Sequence of chain 1.A:
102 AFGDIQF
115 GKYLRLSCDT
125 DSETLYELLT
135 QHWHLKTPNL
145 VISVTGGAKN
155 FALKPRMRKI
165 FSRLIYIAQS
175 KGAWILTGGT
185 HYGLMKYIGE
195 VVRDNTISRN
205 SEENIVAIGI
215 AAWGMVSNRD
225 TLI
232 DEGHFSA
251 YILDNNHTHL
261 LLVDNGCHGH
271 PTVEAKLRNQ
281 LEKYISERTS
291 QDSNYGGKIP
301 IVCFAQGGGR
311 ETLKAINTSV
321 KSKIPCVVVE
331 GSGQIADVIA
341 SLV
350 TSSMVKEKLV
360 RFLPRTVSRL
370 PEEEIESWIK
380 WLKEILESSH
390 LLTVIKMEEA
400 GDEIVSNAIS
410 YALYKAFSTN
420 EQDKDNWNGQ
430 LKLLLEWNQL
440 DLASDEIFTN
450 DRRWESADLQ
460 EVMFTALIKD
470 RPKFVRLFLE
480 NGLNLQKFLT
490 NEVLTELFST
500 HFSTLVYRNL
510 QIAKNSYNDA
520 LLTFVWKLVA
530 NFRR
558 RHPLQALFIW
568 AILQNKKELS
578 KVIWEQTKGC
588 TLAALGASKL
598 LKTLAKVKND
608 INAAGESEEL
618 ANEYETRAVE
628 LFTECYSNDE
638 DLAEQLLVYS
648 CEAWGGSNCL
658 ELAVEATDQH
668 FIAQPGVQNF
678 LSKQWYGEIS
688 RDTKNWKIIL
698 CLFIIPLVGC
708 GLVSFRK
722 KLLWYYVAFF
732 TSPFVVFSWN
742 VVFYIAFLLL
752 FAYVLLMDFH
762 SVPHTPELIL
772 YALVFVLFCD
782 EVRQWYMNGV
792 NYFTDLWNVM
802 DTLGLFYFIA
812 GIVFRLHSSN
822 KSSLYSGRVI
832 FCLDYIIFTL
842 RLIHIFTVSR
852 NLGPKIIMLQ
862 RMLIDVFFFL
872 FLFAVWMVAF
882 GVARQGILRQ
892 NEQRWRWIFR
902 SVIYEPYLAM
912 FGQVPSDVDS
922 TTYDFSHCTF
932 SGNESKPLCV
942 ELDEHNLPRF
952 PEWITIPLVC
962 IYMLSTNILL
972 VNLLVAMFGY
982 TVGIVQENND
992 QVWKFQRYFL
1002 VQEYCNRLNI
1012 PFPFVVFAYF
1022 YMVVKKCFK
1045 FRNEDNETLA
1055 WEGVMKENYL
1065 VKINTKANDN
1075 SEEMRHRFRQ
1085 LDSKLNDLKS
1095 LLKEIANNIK

This small molecule binds to this protein.
Small molecule (SMILES): O=C1NC(c2cccc([N+](=O)[O-])c2)=CCN1c1ccccc1O

Binding-site contacts:
Ligand atom C11 contacts residue VAL742 of chain 1.A at 3.6 Å (hydrophobic).
Ligand atom C15 contacts residue ASP802 of chain 1.A at 3.6 Å.
Ligand atom C19 contacts residue LEU778 of chain 1.A at 3.7 Å (hydrophobic).
Ligand atom C09 contacts residue ASN741 of chain 1.A at 3.6 Å.
Ligand atom N21 contacts residue PHE839 of chain 1.A at 3.5 Å.
Ligand atom N21 contacts residue ASP802 of chain 1.A at 3.9 Å.
Ligand atom O14 contacts residue ILE846 of chain 1.A at 3.8 Å.
Ligand atom C18 contacts residue ASP802 of chain 1.A at 3.0 Å.
Ligand atom C18 contacts residue LEU806 of chain 1.A at 3.6 Å (hydrophobic).
Ligand atom O22 contacts residue ASP802 of chain 1.A at 3.6 Å (salt-bridge).
Ligand atom C19 contacts residue LEU806 of chain 1.A at 3.7 Å (hydrophobic).
Ligand atom C01 contacts residue ILE846 of chain 1.A at 3.7 Å (hydrophobic).
Ligand atom C12 contacts residue TYR1005 of chain 1.A at 3.3 Å (hydrophobic).
Ligand atom O22 contacts residue GLY805 of chain 1.A at 3.4 Å.
Ligand atom C10 contacts residue ASN741 of chain 1.A at 3.5 Å.
Ligand atom C11 contacts residue TYR1005 of chain 1.A at 3.9 Å (hydrophobic).
Ligand atom O22 contacts residue PHE839 of chain 1.A at 3.4 Å.
Ligand atom C10 contacts residue VAL742 of chain 1.A at 3.7 Å (hydrophobic).
Ligand atom C02 contacts residue TYR745 of chain 1.A at 4.0 Å (hydrophobic).
Ligand atom C12 contacts residue ILE846 of chain 1.A at 3.7 Å (hydrophobic).
Ligand atom C16 contacts residue ASP802 of chain 1.A at 3.5 Å.
Ligand atom C08 contacts residue ILE846 of chain 1.A at 3.9 Å (hydrophobic).
Ligand atom C18 contacts residue PHE839 of chain 1.A at 3.4 Å (hydrophobic).
Ligand atom C17 contacts residue PHE839 of chain 1.A at 3.4 Å (hydrophobic).
Ligand atom O23 contacts residue ARG842 of chain 1.A at 3.7 Å.
Ligand atom C19 contacts residue ASP802 of chain 1.A at 3.1 Å.
Ligand atom C11 contacts residue ILE846 of chain 1.A at 3.7 Å (hydrophobic).
Ligand atom C17 contacts residue ASP802 of chain 1.A at 3.2 Å.
Ligand atom O14 contacts residue ARG842 of chain 1.A at 3.5 Å (salt-bridge).
Ligand atom C01 contacts residue TYR745 of chain 1.A at 3.7 Å (hydrophobic).
Ligand atom C16 contacts residue ARG842 of chain 1.A at 3.8 Å.
Ligand atom C20 contacts residue LEU778 of chain 1.A at 3.6 Å (hydrophobic).
Ligand atom N04 contacts residue GLU782 of chain 1.A at 3.6 Å (salt-bridge).
Ligand atom C11 contacts residue PHE738 of chain 1.A at 3.7 Å (hydrophobic).
Ligand atom N04 contacts residue ARG842 of chain 1.A at 4.0 Å.
Ligand atom C02 contacts residue ARG842 of chain 1.A at 3.6 Å.
Ligand atom C12 contacts residue PHE738 of chain 1.A at 3.9 Å (hydrophobic).
Ligand atom C13 contacts residue ILE846 of chain 1.A at 3.5 Å (hydrophobic).
Ligand atom C20 contacts residue ASP802 of chain 1.A at 3.5 Å.
Ligand atom C13 contacts residue TYR1005 of chain 1.A at 3.9 Å (hydrophobic).